This small molecule binds to this protein.
Small molecule (SMILES): CC(=O)N[C@H]1[C@H](O[C@H]2[C@H](O)[C@@H](NC(C)=O)CO[C@@H]2CO)O[C@H](CO)[C@@H](O[C@@H]2O[C@H](CO[C@H]3O[C@H](CO)[C@@H](O)[C@H](O)[C@@H]3O)[C@@H](O)[C@H](O[C@H]3O[C@H](CO)[C@@H](O)[C@H](O)[C@@H]3O)[C@@H]2O)[C@@H]1O

Sequence of chain 1.B:
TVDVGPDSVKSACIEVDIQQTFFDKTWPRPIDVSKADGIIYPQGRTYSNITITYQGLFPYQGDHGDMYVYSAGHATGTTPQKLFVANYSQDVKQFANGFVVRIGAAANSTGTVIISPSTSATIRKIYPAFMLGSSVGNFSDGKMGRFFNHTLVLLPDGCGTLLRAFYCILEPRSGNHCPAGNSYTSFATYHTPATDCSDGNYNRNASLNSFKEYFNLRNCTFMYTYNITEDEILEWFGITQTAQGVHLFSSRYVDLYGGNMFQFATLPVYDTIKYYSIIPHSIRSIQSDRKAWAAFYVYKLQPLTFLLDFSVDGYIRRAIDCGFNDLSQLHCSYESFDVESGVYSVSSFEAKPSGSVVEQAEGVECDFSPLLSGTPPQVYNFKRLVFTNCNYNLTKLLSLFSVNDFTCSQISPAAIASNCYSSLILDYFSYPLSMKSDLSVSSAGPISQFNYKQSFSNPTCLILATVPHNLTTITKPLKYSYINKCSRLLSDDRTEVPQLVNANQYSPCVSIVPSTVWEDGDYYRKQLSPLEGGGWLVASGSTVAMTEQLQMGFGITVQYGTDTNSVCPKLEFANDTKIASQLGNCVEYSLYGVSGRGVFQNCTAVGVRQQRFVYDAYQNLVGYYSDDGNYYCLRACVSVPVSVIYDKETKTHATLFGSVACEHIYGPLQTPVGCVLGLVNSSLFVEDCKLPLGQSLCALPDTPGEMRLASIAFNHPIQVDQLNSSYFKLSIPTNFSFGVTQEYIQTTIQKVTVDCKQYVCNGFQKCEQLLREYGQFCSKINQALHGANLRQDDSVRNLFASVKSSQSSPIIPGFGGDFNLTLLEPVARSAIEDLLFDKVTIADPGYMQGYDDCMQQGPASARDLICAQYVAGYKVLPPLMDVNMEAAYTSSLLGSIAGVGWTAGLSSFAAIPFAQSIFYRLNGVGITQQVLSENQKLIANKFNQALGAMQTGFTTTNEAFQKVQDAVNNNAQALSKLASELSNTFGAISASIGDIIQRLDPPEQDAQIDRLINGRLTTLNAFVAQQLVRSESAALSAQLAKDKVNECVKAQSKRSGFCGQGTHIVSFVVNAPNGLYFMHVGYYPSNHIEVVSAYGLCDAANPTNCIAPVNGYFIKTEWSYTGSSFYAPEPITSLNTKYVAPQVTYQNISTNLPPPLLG

Binding-site contacts:
Ligand atom C5 contacts residue TYR288 of chain 1.B at 3.8 Å (hydrophobic).
Ligand atom C5 contacts residue ASN139 of chain 1.B at 3.7 Å.
Ligand atom O7 contacts residue ALA138 of chain 1.B at 3.8 Å.
Ligand atom O3 contacts residue TYR288 of chain 1.B at 4.4 Å.
Ligand atom C1 contacts residue ALA138 of chain 1.B at 4.4 Å (hydrophobic).
Ligand atom C3 contacts residue ILE264 of chain 1.B at 4.1 Å (hydrophobic).
Ligand atom C4 contacts residue TYR288 of chain 1.B at 3.9 Å (hydrophobic).
Ligand atom O5 contacts residue TYR288 of chain 1.B at 4.2 Å.
Ligand atom O7 contacts residue ASN139 of chain 1.B at 3.7 Å.
Ligand atom C8 contacts residue GLU263 of chain 1.B at 3.8 Å.
Ligand atom C8 contacts residue GLY135 of chain 1.B at 3.2 Å.
Ligand atom C1 contacts residue TYR288 of chain 1.B at 4.0 Å (hydrophobic).
Ligand atom C3 contacts residue ASN139 of chain 1.B at 3.8 Å.
Ligand atom O5 contacts residue ASN139 of chain 1.B at 2.3 Å (h-bond).
Ligand atom C8 contacts residue ALA138 of chain 1.B at 3.5 Å (hydrophobic).
Ligand atom N2 contacts residue ASN139 of chain 1.B at 2.9 Å (h-bond).
Ligand atom O3 contacts residue ILE264 of chain 1.B at 3.9 Å.
Ligand atom C2 contacts residue GLU263 of chain 1.B at 3.7 Å.
Ligand atom N2 contacts residue ALA138 of chain 1.B at 4.0 Å.
Ligand atom C7 contacts residue GLU263 of chain 1.B at 3.8 Å.
Ligand atom C3 contacts residue GLU263 of chain 1.B at 3.7 Å.
Ligand atom C2 contacts residue TYR288 of chain 1.B at 4.5 Å (hydrophobic).
Ligand atom C4 contacts residue ASN139 of chain 1.B at 4.3 Å.
Ligand atom O7 contacts residue ILE264 of chain 1.B at 3.9 Å.
Ligand atom N2 contacts residue GLU263 of chain 1.B at 2.9 Å (salt-bridge).
Ligand atom C1 contacts residue ASN139 of chain 1.B at 1.4 Å.
Ligand atom C8 contacts residue ALA136 of chain 1.B at 3.5 Å (hydrophobic).
Ligand atom C7 contacts residue ASN139 of chain 1.B at 3.5 Å.
Ligand atom C8 contacts residue LEU265 of chain 1.B at 4.1 Å (hydrophobic).
Ligand atom C6 contacts residue TYR288 of chain 1.B at 4.1 Å (hydrophobic).
Ligand atom C7 contacts residue ALA138 of chain 1.B at 3.5 Å (hydrophobic).
Ligand atom O6 contacts residue TYR288 of chain 1.B at 3.4 Å.
Ligand atom O7 contacts residue TYR288 of chain 1.B at 4.4 Å.
Ligand atom C1 contacts residue GLU263 of chain 1.B at 3.8 Å.
Ligand atom O4 contacts residue ILE264 of chain 1.B at 3.8 Å.
Ligand atom C2 contacts residue ASN139 of chain 1.B at 2.4 Å.
Ligand atom N2 contacts residue ILE264 of chain 1.B at 4.3 Å.
Ligand atom O3 contacts residue GLU263 of chain 1.B at 4.2 Å.
Ligand atom O6 contacts residue TYR288 of chain 1.B at 4.5 Å.
Ligand atom C6 contacts residue TYR288 of chain 1.B at 4.4 Å (hydrophobic).